The small molecule below binds the protein below.
Small molecule (SMILES): CC(=O)N[C@H]1[C@H](O[C@H]2[C@H](O)[C@@H](NC(C)=O)CO[C@@H]2CO[C@@H]2O[C@@H](C)[C@@H](O)[C@@H](O)[C@@H]2O)O[C@H](CO)[C@@H](O)[C@@H]1O

Sequence of chain 21.B:
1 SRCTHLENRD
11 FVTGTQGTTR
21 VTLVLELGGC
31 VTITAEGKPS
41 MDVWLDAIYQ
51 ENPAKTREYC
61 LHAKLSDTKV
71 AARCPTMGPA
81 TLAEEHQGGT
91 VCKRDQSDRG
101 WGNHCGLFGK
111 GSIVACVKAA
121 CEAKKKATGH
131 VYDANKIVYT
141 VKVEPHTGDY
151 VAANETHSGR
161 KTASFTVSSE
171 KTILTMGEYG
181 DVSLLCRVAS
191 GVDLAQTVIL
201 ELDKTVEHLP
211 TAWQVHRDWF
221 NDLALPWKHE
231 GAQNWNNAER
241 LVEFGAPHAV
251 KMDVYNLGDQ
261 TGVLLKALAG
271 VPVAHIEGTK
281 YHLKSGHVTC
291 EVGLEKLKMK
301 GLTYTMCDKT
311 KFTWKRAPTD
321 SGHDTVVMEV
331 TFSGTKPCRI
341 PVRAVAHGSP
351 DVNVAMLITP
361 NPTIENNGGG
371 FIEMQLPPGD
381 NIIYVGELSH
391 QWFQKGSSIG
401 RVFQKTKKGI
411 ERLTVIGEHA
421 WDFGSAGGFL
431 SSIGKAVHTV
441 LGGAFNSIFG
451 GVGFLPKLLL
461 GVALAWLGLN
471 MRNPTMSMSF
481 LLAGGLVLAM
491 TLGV

Binding-site contacts:
Ligand atom C8 contacts residue ASN154 of chain 21.B at 3.4 Å.
Ligand atom C8 contacts residue HIS104 of chain 21.A at 4.0 Å.
Ligand atom C6 contacts residue HIS104 of chain 21.A at 3.2 Å.
Ligand atom O5 contacts residue HIS104 of chain 21.A at 3.0 Å (h-bond).
Ligand atom C7 contacts residue ASN154 of chain 21.B at 3.3 Å.
Ligand atom O5 contacts residue ASN154 of chain 21.B at 2.4 Å (h-bond).
Ligand atom O7 contacts residue ASN154 of chain 21.B at 3.3 Å (h-bond).
Ligand atom C5 contacts residue ASN154 of chain 21.B at 3.7 Å.
Ligand atom C4 contacts residue HIS104 of chain 21.A at 4.4 Å.
Ligand atom C3 contacts residue ASN154 of chain 21.B at 3.8 Å.
Ligand atom C4 contacts residue ASN154 of chain 21.B at 4.2 Å.
Ligand atom N2 contacts residue ASN154 of chain 21.B at 2.9 Å (h-bond).
Ligand atom C2 contacts residue ASN154 of chain 21.B at 2.4 Å.
Ligand atom C1 contacts residue ASN154 of chain 21.B at 1.4 Å.
Ligand atom C1 contacts residue HIS104 of chain 21.A at 3.2 Å.
Ligand atom C5 contacts residue HIS104 of chain 21.A at 3.1 Å.

Sequence of chain 21.A:
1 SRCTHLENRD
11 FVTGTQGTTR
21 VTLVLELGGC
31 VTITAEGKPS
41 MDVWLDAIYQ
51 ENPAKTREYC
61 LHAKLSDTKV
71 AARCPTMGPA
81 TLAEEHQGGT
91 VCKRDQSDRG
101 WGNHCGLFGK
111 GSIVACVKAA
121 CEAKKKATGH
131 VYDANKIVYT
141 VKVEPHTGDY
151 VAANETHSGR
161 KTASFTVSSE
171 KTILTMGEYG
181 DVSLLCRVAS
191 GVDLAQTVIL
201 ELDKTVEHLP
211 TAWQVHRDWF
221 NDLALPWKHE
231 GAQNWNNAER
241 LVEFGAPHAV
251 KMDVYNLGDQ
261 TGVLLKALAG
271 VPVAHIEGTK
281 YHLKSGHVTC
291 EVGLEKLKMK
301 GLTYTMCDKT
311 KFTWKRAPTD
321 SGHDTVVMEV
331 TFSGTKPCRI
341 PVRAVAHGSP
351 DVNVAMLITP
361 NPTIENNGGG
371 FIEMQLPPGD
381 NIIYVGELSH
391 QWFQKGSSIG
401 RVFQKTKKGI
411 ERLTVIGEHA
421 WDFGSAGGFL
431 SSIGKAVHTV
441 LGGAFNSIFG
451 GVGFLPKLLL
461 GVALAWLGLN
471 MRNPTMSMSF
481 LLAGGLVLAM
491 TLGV